Binding-site contacts:
Ligand atom OD2 contacts residue THR69 of chain 1.B at 3.5 Å.
Ligand atom CG2 contacts residue ARG62 of chain 1.B at 3.4 Å.
Ligand atom CG2 contacts residue ILE78 of chain 1.B at 3.6 Å (hydrophobic).
Ligand atom O contacts residue THR69 of chain 1.B at 3.0 Å.
Ligand atom CA contacts residue THR69 of chain 1.B at 3.6 Å.
Ligand atom CE2 contacts residue ARG68 of chain 1.B at 3.5 Å.
Ligand atom C contacts residue THR69 of chain 1.B at 3.6 Å.
Ligand atom CD contacts residue TYR71 of chain 1.B at 3.5 Å (hydrophobic).
Ligand atom CB contacts residue ILE78 of chain 1.B at 3.9 Å (hydrophobic).
Ligand atom N contacts residue GLN24 of chain 1.B at 3.2 Å (h-bond).
Ligand atom CD contacts residue TYR71 of chain 1.B at 3.7 Å (hydrophobic).
Ligand atom CE2 contacts residue PHE19 of chain 1.B at 3.7 Å (hydrophobic).
Ligand atom CG2 contacts residue TYR71 of chain 1.B at 3.9 Å (hydrophobic).
Ligand atom O contacts residue TYR71 of chain 1.B at 3.6 Å.
Ligand atom O contacts residue THR69 of chain 1.B at 3.8 Å.
Ligand atom OE1 contacts residue GLN24 of chain 1.B at 3.5 Å (h-bond).
Ligand atom CB contacts residue THR69 of chain 1.B at 3.8 Å.
Ligand atom OE2 contacts residue GLN24 of chain 1.B at 2.7 Å (h-bond).
Ligand atom CG contacts residue ARG68 of chain 1.B at 3.1 Å.
Ligand atom C contacts residue THR69 of chain 1.B at 3.7 Å.
Ligand atom CD2 contacts residue PHE19 of chain 1.B at 3.3 Å (hydrophobic).
Ligand atom CD contacts residue GLN24 of chain 1.B at 3.5 Å.
Ligand atom CG contacts residue THR69 of chain 1.B at 3.7 Å.
Ligand atom OE1 contacts residue TYR71 of chain 1.B at 3.5 Å (h-bond).
Ligand atom CB contacts residue TYR71 of chain 1.B at 4.0 Å (hydrophobic).
Ligand atom OE1 contacts residue ARG70 of chain 1.B at 3.5 Å.
Ligand atom CB contacts residue THR69 of chain 1.B at 3.3 Å.
Ligand atom CA contacts residue THR69 of chain 1.B at 3.6 Å.
Ligand atom CD1 contacts residue PHE19 of chain 1.B at 3.7 Å (hydrophobic).
Ligand atom CG1 contacts residue GLN24 of chain 1.B at 3.9 Å.
Ligand atom OE2 contacts residue TYR71 of chain 1.B at 3.7 Å.
Ligand atom CD2 contacts residue ARG68 of chain 1.B at 3.9 Å.
Ligand atom CD1 contacts residue LEU60 of chain 1.B at 3.6 Å (hydrophobic).
Ligand atom CZ contacts residue LEU26 of chain 1.B at 3.7 Å (hydrophobic).
Ligand atom CG contacts residue TYR71 of chain 1.B at 3.7 Å (hydrophobic).
Ligand atom N contacts residue THR69 of chain 1.B at 2.8 Å (h-bond).
Ligand atom CG contacts residue PHE19 of chain 1.B at 3.8 Å (hydrophobic).
Ligand atom OD2 contacts residue ARG68 of chain 1.B at 2.3 Å (salt-bridge).
Ligand atom CD2 contacts residue THR69 of chain 1.B at 3.8 Å.
Ligand atom CB contacts residue ARG68 of chain 1.B at 3.2 Å.

Sequence of chain 1.B:
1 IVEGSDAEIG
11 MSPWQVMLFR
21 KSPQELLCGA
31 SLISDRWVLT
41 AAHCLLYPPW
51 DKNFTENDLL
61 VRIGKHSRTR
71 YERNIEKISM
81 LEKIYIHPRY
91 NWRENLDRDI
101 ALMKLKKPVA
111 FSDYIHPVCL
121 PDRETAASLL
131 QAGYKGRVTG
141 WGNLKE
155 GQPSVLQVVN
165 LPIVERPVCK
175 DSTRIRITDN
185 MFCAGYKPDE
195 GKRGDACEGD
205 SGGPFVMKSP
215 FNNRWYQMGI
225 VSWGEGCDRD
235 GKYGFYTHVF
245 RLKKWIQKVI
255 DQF

This protein binds this small molecule.
Small molecule (SMILES): CC[C@H](C)[C@H](NC(=O)[C@H](CCC(=O)O)NC(=O)[C@H](CCC(=O)O)NC(=O)[C@H](Cc1ccccc1)NC(=O)[C@H](CC(=O)O)NC(=O)CN)C(=O)N1CCC[C@H]1C=O